Sequence of chain 1.B:
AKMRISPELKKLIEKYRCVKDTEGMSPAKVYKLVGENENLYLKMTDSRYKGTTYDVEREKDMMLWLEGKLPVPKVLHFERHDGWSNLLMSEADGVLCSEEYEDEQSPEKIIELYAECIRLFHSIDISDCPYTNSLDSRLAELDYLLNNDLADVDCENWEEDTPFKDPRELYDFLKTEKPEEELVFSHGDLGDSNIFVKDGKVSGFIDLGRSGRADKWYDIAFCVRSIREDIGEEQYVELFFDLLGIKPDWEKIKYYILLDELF

Binding-site contacts:
Ligand atom O1A contacts residue LYS44 of chain 1.B at 2.7 Å (salt-bridge).
Ligand atom PB contacts residue MG1 of chain 1.G at 3.2 Å.
Ligand atom O3G contacts residue MG1 of chain 1.G at 2.0 Å.
Ligand atom O2G contacts residue MET26 of chain 1.B at 2.9 Å.
Ligand atom PB contacts residue SER27 of chain 1.B at 3.4 Å.
Ligand atom N3B contacts residue ASP208 of chain 1.B at 3.1 Å (salt-bridge).
Ligand atom N7 contacts residue TYR42 of chain 1.B at 3.5 Å.
Ligand atom O1G contacts residue MG1 of chain 1.F at 2.0 Å.
Ligand atom O2A contacts residue ASN195 of chain 1.B at 3.5 Å (h-bond).
Ligand atom N1 contacts residue ALA93 of chain 1.B at 2.9 Å (h-bond).
Ligand atom O3' contacts residue SER194 of chain 1.B at 2.8 Å (h-bond).
Ligand atom N3B contacts residue MG1 of chain 1.F at 2.4 Å.
Ligand atom O2B contacts residue SER27 of chain 1.B at 3.4 Å (h-bond).
Ligand atom N9 contacts residue TYR42 of chain 1.B at 3.4 Å.
Ligand atom O1B contacts residue SER27 of chain 1.B at 2.6 Å (h-bond).
Ligand atom O2A contacts residue MG1 of chain 1.F at 1.9 Å.
Ligand atom PG contacts residue MG1 of chain 1.F at 2.8 Å.
Ligand atom O2A contacts residue ASP208 of chain 1.B at 3.2 Å (salt-bridge).
Ligand atom N3 contacts residue PHE197 of chain 1.B at 3.5 Å.
Ligand atom C5 contacts residue TYR42 of chain 1.B at 3.5 Å (hydrophobic).
Ligand atom O1G contacts residue ASP208 of chain 1.B at 2.9 Å (salt-bridge).
Ligand atom C2 contacts residue PHE197 of chain 1.B at 3.5 Å (hydrophobic).
Ligand atom PG contacts residue ASP208 of chain 1.B at 3.3 Å.
Ligand atom O2B contacts residue LYS44 of chain 1.B at 3.1 Å (salt-bridge).
Ligand atom N3 contacts residue TYR42 of chain 1.B at 3.4 Å.
Ligand atom O3A contacts residue LYS44 of chain 1.B at 3.5 Å (salt-bridge).
Ligand atom O4' contacts residue ASP22 of chain 1.B at 3.3 Å (salt-bridge).
Ligand atom O3G contacts residue ASP208 of chain 1.B at 3.2 Å (salt-bridge).
Ligand atom O2B contacts residue ASP208 of chain 1.B at 2.9 Å (salt-bridge).
Ligand atom O3A contacts residue VAL31 of chain 1.B at 3.4 Å.
Ligand atom C4 contacts residue TYR42 of chain 1.B at 3.4 Å (hydrophobic).
Ligand atom N6 contacts residue SER91 of chain 1.B at 3.1 Å (h-bond).
Ligand atom O2B contacts residue MG1 of chain 1.G at 2.2 Å.
Ligand atom N6 contacts residue MET90 of chain 1.B at 3.3 Å (h-bond).
Ligand atom N3B contacts residue MG1 of chain 1.G at 3.2 Å.
Ligand atom C6 contacts residue TYR42 of chain 1.B at 3.4 Å (hydrophobic).
Ligand atom PG contacts residue MG1 of chain 1.G at 3.0 Å.
Ligand atom PB contacts residue MG1 of chain 1.F at 3.5 Å.
Ligand atom C2 contacts residue TYR42 of chain 1.B at 3.4 Å (hydrophobic).
Ligand atom PA contacts residue MG1 of chain 1.F at 3.2 Å.

A small-molecule ligand and the protein it binds are described below.
Small molecule (SMILES): Nc1ncnc2c1ncn2[C@@H]1O[C@H](CO[P](=O)(O)O[P](=O)(O)NP(=O)(O)O)[C@@H](O)[C@H]1O